Sequence of chain 1.A:
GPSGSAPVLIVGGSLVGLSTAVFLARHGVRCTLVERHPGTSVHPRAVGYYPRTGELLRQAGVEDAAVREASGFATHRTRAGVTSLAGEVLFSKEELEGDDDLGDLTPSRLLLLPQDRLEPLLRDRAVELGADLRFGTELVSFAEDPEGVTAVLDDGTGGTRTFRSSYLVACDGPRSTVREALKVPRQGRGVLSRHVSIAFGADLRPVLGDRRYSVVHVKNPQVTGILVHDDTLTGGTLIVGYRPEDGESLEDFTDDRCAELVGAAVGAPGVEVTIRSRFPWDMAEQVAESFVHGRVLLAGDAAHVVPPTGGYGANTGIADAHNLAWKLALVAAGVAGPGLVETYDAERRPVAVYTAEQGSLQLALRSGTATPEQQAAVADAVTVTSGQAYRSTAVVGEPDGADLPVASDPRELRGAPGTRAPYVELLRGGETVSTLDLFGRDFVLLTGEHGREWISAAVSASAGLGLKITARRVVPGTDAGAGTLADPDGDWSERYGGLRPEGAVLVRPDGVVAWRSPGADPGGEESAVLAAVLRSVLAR

Binding-site contacts:
Ligand atom C05 contacts residue THR245 of chain 1.A at 3.6 Å.
Ligand atom C07 contacts residue ILE247 of chain 1.A at 4.2 Å (hydrophobic).
Ligand atom O09 contacts residue HIS51 of chain 1.A at 4.2 Å.
Ligand atom C05 contacts residue VAL236 of chain 1.A at 3.9 Å (hydrophobic).
Ligand atom O08 contacts residue ARG53 of chain 1.A at 2.6 Å (salt-bridge).
Ligand atom C07 contacts residue THR245 of chain 1.A at 4.2 Å.
Ligand atom C01 contacts residue PRO122 of chain 1.A at 4.1 Å (hydrophobic).
Ligand atom O04 contacts residue ASP238 of chain 1.A at 3.8 Å.
Ligand atom C01 contacts residue PRO52 of chain 1.A at 3.8 Å (hydrophobic).
Ligand atom C07 contacts residue ARG53 of chain 1.A at 3.3 Å.
Ligand atom C03 contacts residue ASP238 of chain 1.A at 4.0 Å.
Ligand atom O08 contacts residue FAD1 of chain 1.B at 3.5 Å.
Ligand atom C02 contacts residue VAL236 of chain 1.A at 4.0 Å (hydrophobic).
Ligand atom C07 contacts residue VAL236 of chain 1.A at 4.5 Å (hydrophobic).
Ligand atom C07 contacts residue PRO52 of chain 1.A at 4.2 Å (hydrophobic).
Ligand atom O09 contacts residue THR245 of chain 1.A at 2.8 Å (h-bond).
Ligand atom O04 contacts residue GLY244 of chain 1.A at 3.5 Å.
Ligand atom C06 contacts residue PRO52 of chain 1.A at 3.4 Å (hydrophobic).
Ligand atom C06 contacts residue THR245 of chain 1.A at 3.7 Å.
Ligand atom C03 contacts residue THR245 of chain 1.A at 3.9 Å.
Ligand atom O09 contacts residue ARG53 of chain 1.A at 4.3 Å.
Ligand atom C06 contacts residue ARG53 of chain 1.A at 3.6 Å.
Ligand atom C01 contacts residue THR245 of chain 1.A at 3.9 Å.
Ligand atom O04 contacts residue THR245 of chain 1.A at 4.1 Å.
Ligand atom C03 contacts residue HIS237 of chain 1.A at 4.1 Å.
Ligand atom C03 contacts residue VAL236 of chain 1.A at 3.2 Å (hydrophobic).
Ligand atom O04 contacts residue VAL236 of chain 1.A at 4.3 Å.
Ligand atom O09 contacts residue PRO52 of chain 1.A at 2.6 Å (h-bond).
Ligand atom C02 contacts residue PRO122 of chain 1.A at 3.9 Å (hydrophobic).
Ligand atom C03 contacts residue GLY244 of chain 1.A at 3.6 Å.
Ligand atom O08 contacts residue PRO52 of chain 1.A at 3.7 Å.
Ligand atom O08 contacts residue ILE247 of chain 1.A at 4.0 Å.

This small molecule binds to this protein.
Small molecule (SMILES): OCCCC[C@H](O)CO